Sequence of chain 1.A:
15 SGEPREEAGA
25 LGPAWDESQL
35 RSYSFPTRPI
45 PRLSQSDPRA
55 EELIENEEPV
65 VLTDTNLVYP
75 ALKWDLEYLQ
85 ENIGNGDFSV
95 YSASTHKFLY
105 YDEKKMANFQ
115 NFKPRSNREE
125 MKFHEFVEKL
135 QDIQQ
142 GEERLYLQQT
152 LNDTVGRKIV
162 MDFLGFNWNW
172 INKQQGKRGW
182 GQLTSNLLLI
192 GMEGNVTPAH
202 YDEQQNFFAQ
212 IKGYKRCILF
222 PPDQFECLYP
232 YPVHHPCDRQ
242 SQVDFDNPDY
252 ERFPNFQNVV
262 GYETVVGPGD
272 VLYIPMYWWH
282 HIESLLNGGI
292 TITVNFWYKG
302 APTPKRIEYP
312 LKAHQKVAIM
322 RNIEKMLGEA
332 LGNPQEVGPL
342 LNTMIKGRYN

A protein and the small-molecule ligand that binds it are described below.
Small molecule (SMILES): O=C(O)CCC(=O)C(=O)O

Binding-site contacts:
Ligand atom O2 contacts residue ASN296 of chain 1.A at 3.3 Å (h-bond).
Ligand atom O1 contacts residue FE21 of chain 1.B at 1.9 Å.
Ligand atom C5 contacts residue TYR147 of chain 1.A at 3.2 Å (hydrophobic).
Ligand atom C3 contacts residue LEU190 of chain 1.A at 4.1 Å (hydrophobic).
Ligand atom C1 contacts residue ASN296 of chain 1.A at 4.1 Å.
Ligand atom O1 contacts residue TRP298 of chain 1.A at 2.8 Å.
Ligand atom O1 contacts residue HIS201 of chain 1.A at 4.0 Å.
Ligand atom C5 contacts residue LYS216 of chain 1.A at 3.5 Å.
Ligand atom C2 contacts residue HIS281 of chain 1.A at 4.2 Å.
Ligand atom O4 contacts residue LYS216 of chain 1.A at 3.7 Å.
Ligand atom O5 contacts residue HIS201 of chain 1.A at 3.0 Å.
Ligand atom C1 contacts residue HIS281 of chain 1.A at 4.0 Å.
Ligand atom C1 contacts residue FE21 of chain 1.B at 2.7 Å.
Ligand atom C1 contacts residue ASN207 of chain 1.A at 4.0 Å.
Ligand atom C5 contacts residue ILE283 of chain 1.A at 3.7 Å (hydrophobic).
Ligand atom C5 contacts residue THR198 of chain 1.A at 3.5 Å.
Ligand atom O5 contacts residue HIS281 of chain 1.A at 3.7 Å.
Ligand atom O3 contacts residue LEU190 of chain 1.A at 3.6 Å.
Ligand atom O2 contacts residue ASN207 of chain 1.A at 3.4 Å (h-bond).
Ligand atom C2 contacts residue FE21 of chain 1.B at 2.9 Å.
Ligand atom C4 contacts residue THR198 of chain 1.A at 3.6 Å.
Ligand atom O2 contacts residue TRP298 of chain 1.A at 3.6 Å.
Ligand atom O2 contacts residue FE21 of chain 1.B at 3.9 Å.
Ligand atom C4 contacts residue ILE283 of chain 1.A at 4.1 Å (hydrophobic).
Ligand atom O2 contacts residue PHE209 of chain 1.A at 3.9 Å.
Ligand atom C3 contacts residue PHE209 of chain 1.A at 3.6 Å (hydrophobic).
Ligand atom O4 contacts residue TYR147 of chain 1.A at 2.5 Å (h-bond).
Ligand atom O3 contacts residue LYS216 of chain 1.A at 2.6 Å (salt-bridge).
Ligand atom C4 contacts residue LEU190 of chain 1.A at 4.0 Å (hydrophobic).
Ligand atom O3 contacts residue TYR147 of chain 1.A at 3.4 Å (h-bond).
Ligand atom O4 contacts residue ILE283 of chain 1.A at 3.8 Å.
Ligand atom C1 contacts residue TRP298 of chain 1.A at 3.6 Å (hydrophobic).
Ligand atom O1 contacts residue ASP203 of chain 1.A at 3.1 Å (salt-bridge).
Ligand atom O3 contacts residue PHE209 of chain 1.A at 3.4 Å.
Ligand atom O1 contacts residue HIS281 of chain 1.A at 3.5 Å (h-bond).
Ligand atom O1 contacts residue ASN207 of chain 1.A at 4.1 Å.
Ligand atom O5 contacts residue FE21 of chain 1.B at 2.3 Å.
Ligand atom C5 contacts residue LEU190 of chain 1.A at 3.6 Å (hydrophobic).
Ligand atom O3 contacts residue ILE283 of chain 1.A at 3.5 Å.
Ligand atom O4 contacts residue THR198 of chain 1.A at 2.6 Å (h-bond).